Binding-site contacts:
Ligand atom CG contacts residue LYS225 of chain 1.C at 4.5 Å.
Ligand atom OXT contacts residue GLY229 of chain 1.C at 3.7 Å.
Ligand atom CG contacts residue ARG129 of chain 1.C at 3.4 Å.
Ligand atom CD contacts residue LYS225 of chain 1.C at 4.5 Å.
Ligand atom N contacts residue GLY228 of chain 1.C at 4.3 Å.
Ligand atom CD contacts residue ARG129 of chain 1.C at 4.3 Å.
Ligand atom C contacts residue GLY228 of chain 1.C at 4.1 Å.
Ligand atom O contacts residue ARG129 of chain 1.C at 2.5 Å (salt-bridge).
Ligand atom OE2 contacts residue LYS225 of chain 1.C at 3.6 Å.
Ligand atom O contacts residue GLY228 of chain 1.C at 4.4 Å.
Ligand atom C contacts residue ARG129 of chain 1.C at 3.2 Å.
Ligand atom OE1 contacts residue PHE230 of chain 1.C at 3.1 Å (h-bond).
Ligand atom CA contacts residue GLY229 of chain 1.C at 4.2 Å.
Ligand atom OE1 contacts residue VAL227 of chain 1.C at 3.6 Å.
Ligand atom OXT contacts residue GLY228 of chain 1.C at 3.7 Å.
Ligand atom OE1 contacts residue GLY228 of chain 1.C at 4.2 Å.
Ligand atom OXT contacts residue ARG129 of chain 1.C at 3.2 Å (salt-bridge).
Ligand atom C contacts residue GLY229 of chain 1.C at 4.1 Å.
Ligand atom CD contacts residue VAL227 of chain 1.C at 3.4 Å (hydrophobic).
Ligand atom CD contacts residue GLY229 of chain 1.C at 4.1 Å.
Ligand atom N contacts residue GLY229 of chain 1.C at 3.2 Å (h-bond).
Ligand atom CG contacts residue VAL227 of chain 1.C at 4.0 Å (hydrophobic).
Ligand atom OE2 contacts residue ALA224 of chain 1.C at 3.8 Å.
Ligand atom OE2 contacts residue VAL227 of chain 1.C at 3.4 Å (h-bond).
Ligand atom CG contacts residue GLY229 of chain 1.C at 4.2 Å.
Ligand atom OE2 contacts residue ARG129 of chain 1.C at 4.3 Å.
Ligand atom OE2 contacts residue PHE230 of chain 1.C at 3.9 Å.
Ligand atom CG contacts residue GLY228 of chain 1.C at 4.3 Å.
Ligand atom CD contacts residue PHE230 of chain 1.C at 4.0 Å (hydrophobic).
Ligand atom OE1 contacts residue ASN231 of chain 1.C at 4.0 Å.
Ligand atom OE1 contacts residue GLY229 of chain 1.C at 3.5 Å (h-bond).

The small molecule below binds the protein below.
Small molecule (SMILES): N[C@@H](CCC(=O)O)C(=O)O

Sequence of chain 1.C:
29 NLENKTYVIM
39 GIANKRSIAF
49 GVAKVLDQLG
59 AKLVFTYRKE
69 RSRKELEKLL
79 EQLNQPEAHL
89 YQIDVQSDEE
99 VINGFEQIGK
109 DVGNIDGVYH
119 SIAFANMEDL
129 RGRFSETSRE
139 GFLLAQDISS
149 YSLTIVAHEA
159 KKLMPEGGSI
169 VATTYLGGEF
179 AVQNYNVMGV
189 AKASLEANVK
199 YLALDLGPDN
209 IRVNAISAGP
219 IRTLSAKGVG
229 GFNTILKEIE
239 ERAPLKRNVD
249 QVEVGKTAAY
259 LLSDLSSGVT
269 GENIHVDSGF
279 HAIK